Sequence of chain 2.A:
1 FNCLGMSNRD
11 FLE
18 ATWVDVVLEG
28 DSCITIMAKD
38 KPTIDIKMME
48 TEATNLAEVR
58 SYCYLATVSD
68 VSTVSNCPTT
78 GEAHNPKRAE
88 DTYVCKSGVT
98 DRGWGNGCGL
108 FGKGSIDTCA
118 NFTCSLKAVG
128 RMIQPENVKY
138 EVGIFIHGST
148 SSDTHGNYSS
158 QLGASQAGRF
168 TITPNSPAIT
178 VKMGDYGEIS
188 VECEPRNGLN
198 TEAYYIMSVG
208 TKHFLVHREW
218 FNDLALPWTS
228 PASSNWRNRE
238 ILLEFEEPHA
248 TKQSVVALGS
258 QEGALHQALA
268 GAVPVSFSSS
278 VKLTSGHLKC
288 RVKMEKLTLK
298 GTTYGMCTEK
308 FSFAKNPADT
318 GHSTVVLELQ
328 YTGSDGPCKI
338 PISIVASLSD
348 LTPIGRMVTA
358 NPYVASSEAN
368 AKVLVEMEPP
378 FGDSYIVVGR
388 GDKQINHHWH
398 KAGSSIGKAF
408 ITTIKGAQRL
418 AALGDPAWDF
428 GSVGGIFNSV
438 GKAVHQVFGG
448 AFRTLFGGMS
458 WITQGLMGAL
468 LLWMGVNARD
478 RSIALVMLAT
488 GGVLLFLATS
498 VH

The small molecule below binds the protein below.
Small molecule (SMILES): CC(=O)N[C@@H]1[C@@H](O)[C@H](O)[C@@H](CO)O[C@H]1O

Binding-site contacts:
Ligand atom C2 contacts residue ASN154 of chain 2.A at 2.5 Å.
Ligand atom N2 contacts residue SER156 of chain 2.A at 4.2 Å.
Ligand atom N2 contacts residue ASN154 of chain 2.A at 3.0 Å (h-bond).
Ligand atom C3 contacts residue ASN154 of chain 2.A at 3.9 Å.
Ligand atom O5 contacts residue ASN154 of chain 2.A at 2.4 Å (h-bond).
Ligand atom O5 contacts residue SER156 of chain 2.A at 3.9 Å.
Ligand atom C2 contacts residue SER156 of chain 2.A at 4.3 Å.
Ligand atom C8 contacts residue ASN154 of chain 2.A at 3.9 Å.
Ligand atom C5 contacts residue SER156 of chain 2.A at 3.9 Å.
Ligand atom C1 contacts residue ASN154 of chain 2.A at 1.4 Å.
Ligand atom C1 contacts residue SER156 of chain 2.A at 3.3 Å.
Ligand atom C4 contacts residue ASN154 of chain 2.A at 4.2 Å.
Ligand atom C7 contacts residue ASN154 of chain 2.A at 3.4 Å.
Ligand atom O7 contacts residue ASN154 of chain 2.A at 3.6 Å.
Ligand atom C5 contacts residue ASN154 of chain 2.A at 3.6 Å.